The small molecule below binds the protein below.
Small molecule (SMILES): CC(=O)N[C@@H]1[C@@H](O)[C@H](O)[C@@H](CO)O[C@H]1O

Binding-site contacts:
Ligand atom C5 contacts residue HIS1101 of chain 1.A at 3.9 Å.
Ligand atom C3 contacts residue THR1100 of chain 1.A at 4.3 Å.
Ligand atom C1 contacts residue ASN1098 of chain 1.A at 1.4 Å.
Ligand atom C5 contacts residue PHE1103 of chain 1.A at 4.1 Å (hydrophobic).
Ligand atom C7 contacts residue THR1100 of chain 1.A at 4.5 Å.
Ligand atom C1 contacts residue THR1100 of chain 1.A at 4.4 Å.
Ligand atom C2 contacts residue ASN1098 of chain 1.A at 2.5 Å.
Ligand atom C7 contacts residue ASN1098 of chain 1.A at 3.3 Å.
Ligand atom O7 contacts residue ASN1098 of chain 1.A at 3.8 Å.
Ligand atom C2 contacts residue THR1100 of chain 1.A at 4.3 Å.
Ligand atom C8 contacts residue ASN1098 of chain 1.A at 3.5 Å.
Ligand atom C4 contacts residue HIS1101 of chain 1.A at 4.4 Å.
Ligand atom C4 contacts residue ASN1098 of chain 1.A at 4.2 Å.
Ligand atom O5 contacts residue ASN1098 of chain 1.A at 2.4 Å (h-bond).
Ligand atom C8 contacts residue THR1100 of chain 1.A at 4.4 Å.
Ligand atom C3 contacts residue HIS1101 of chain 1.A at 4.1 Å.
Ligand atom C1 contacts residue PHE1103 of chain 1.A at 4.3 Å (hydrophobic).
Ligand atom C6 contacts residue PHE1103 of chain 1.A at 3.8 Å (hydrophobic).
Ligand atom C1 contacts residue HIS1101 of chain 1.A at 4.2 Å.
Ligand atom C5 contacts residue ASN1098 of chain 1.A at 3.6 Å.
Ligand atom O4 contacts residue HIS1101 of chain 1.A at 4.4 Å.
Ligand atom N2 contacts residue THR1100 of chain 1.A at 3.5 Å.
Ligand atom N2 contacts residue ASN1098 of chain 1.A at 2.7 Å (h-bond).
Ligand atom O5 contacts residue PHE1103 of chain 1.A at 3.8 Å.
Ligand atom C3 contacts residue ASN1098 of chain 1.A at 3.8 Å.

Sequence of chain 1.A:
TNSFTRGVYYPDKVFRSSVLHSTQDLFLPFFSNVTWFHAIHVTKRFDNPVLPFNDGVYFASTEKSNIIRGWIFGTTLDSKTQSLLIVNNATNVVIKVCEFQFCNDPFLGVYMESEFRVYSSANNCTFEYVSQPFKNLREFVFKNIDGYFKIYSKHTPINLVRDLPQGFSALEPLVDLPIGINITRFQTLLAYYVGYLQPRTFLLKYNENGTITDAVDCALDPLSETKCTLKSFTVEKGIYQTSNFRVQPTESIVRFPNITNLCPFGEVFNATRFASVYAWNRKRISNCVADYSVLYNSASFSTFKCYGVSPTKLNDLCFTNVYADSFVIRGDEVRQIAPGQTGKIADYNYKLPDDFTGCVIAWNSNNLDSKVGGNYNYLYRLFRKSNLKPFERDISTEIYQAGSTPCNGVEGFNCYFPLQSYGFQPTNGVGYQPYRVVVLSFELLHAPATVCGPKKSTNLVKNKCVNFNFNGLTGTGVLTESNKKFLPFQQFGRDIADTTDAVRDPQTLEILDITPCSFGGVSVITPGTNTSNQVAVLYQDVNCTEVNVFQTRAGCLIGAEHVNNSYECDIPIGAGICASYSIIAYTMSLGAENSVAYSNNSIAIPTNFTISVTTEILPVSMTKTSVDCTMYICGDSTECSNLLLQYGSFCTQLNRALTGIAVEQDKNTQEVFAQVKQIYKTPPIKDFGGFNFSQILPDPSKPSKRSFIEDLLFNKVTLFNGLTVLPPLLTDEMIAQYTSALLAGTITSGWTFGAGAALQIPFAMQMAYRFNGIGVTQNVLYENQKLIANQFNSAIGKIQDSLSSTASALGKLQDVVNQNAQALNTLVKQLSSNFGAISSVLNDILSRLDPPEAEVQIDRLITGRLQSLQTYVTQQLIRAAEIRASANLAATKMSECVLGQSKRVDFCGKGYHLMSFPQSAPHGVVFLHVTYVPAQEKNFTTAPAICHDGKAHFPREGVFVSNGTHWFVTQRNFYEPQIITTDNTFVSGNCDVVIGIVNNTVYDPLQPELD